Sequence of chain 13.G:
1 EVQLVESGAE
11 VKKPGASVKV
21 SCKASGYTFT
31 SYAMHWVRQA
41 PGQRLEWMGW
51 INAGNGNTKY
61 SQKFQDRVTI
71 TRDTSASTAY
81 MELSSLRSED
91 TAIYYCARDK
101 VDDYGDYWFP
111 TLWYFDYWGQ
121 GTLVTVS

Sequence of chain 13.E:
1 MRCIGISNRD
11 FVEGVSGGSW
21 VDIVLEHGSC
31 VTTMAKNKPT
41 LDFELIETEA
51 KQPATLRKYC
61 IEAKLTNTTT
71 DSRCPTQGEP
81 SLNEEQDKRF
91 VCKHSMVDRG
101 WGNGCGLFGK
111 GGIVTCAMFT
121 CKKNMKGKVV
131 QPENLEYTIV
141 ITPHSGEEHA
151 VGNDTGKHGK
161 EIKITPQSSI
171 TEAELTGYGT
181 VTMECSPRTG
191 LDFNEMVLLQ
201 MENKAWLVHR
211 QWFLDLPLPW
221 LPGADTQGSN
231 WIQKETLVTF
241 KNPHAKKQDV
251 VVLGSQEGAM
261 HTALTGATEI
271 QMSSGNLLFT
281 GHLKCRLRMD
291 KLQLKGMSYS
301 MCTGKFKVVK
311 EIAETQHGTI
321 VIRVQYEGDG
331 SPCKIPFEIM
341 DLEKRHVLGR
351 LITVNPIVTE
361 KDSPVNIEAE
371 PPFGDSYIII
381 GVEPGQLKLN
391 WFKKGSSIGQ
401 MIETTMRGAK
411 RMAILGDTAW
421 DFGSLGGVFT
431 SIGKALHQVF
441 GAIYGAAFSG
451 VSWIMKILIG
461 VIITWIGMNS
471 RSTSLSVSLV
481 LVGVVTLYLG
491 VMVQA

Binding-site contacts:
Ligand atom O3 contacts residue ASP66 of chain 13.G at 3.8 Å.
Ligand atom O3 contacts residue ASN67 of chain 13.E at 4.4 Å.
Ligand atom O5 contacts residue ASN67 of chain 13.E at 2.4 Å (h-bond).
Ligand atom O4 contacts residue ASP66 of chain 13.G at 4.2 Å.
Ligand atom O7 contacts residue MET118 of chain 13.E at 3.9 Å.
Ligand atom C5 contacts residue TYR60 of chain 13.G at 4.2 Å (hydrophobic).
Ligand atom O3 contacts residue GLN65 of chain 13.G at 3.2 Å.
Ligand atom C4 contacts residue ASP66 of chain 13.G at 3.8 Å.
Ligand atom C7 contacts residue ASN67 of chain 13.E at 3.6 Å.
Ligand atom C3 contacts residue GLN65 of chain 13.G at 4.1 Å.
Ligand atom C5 contacts residue ASN67 of chain 13.E at 3.6 Å.
Ligand atom C1 contacts residue ASN67 of chain 13.E at 1.4 Å.
Ligand atom C6 contacts residue ASP66 of chain 13.G at 4.2 Å.
Ligand atom C2 contacts residue GLN65 of chain 13.G at 3.4 Å.
Ligand atom C2 contacts residue ASN67 of chain 13.E at 2.5 Å.
Ligand atom C6 contacts residue GLN65 of chain 13.G at 4.1 Å.
Ligand atom O5 contacts residue GLN65 of chain 13.G at 3.9 Å.
Ligand atom O5 contacts residue TYR60 of chain 13.G at 3.5 Å.
Ligand atom C8 contacts residue ASN67 of chain 13.E at 3.6 Å.
Ligand atom O7 contacts residue ARG89 of chain 13.E at 4.0 Å.
Ligand atom N2 contacts residue ASN67 of chain 13.E at 3.1 Å (h-bond).
Ligand atom N2 contacts residue GLN65 of chain 13.G at 4.4 Å.
Ligand atom C8 contacts residue GLN65 of chain 13.G at 3.5 Å.
Ligand atom O7 contacts residue ASN67 of chain 13.E at 4.1 Å.
Ligand atom C1 contacts residue GLN65 of chain 13.G at 3.7 Å.
Ligand atom O6 contacts residue ASP66 of chain 13.G at 2.8 Å (salt-bridge).
Ligand atom C6 contacts residue TYR60 of chain 13.G at 3.8 Å (hydrophobic).
Ligand atom O6 contacts residue GLN65 of chain 13.G at 4.2 Å.
Ligand atom C3 contacts residue ASP66 of chain 13.G at 4.3 Å.
Ligand atom C4 contacts residue ASN67 of chain 13.E at 4.2 Å.
Ligand atom C3 contacts residue ASN67 of chain 13.E at 3.8 Å.

This protein binds this small molecule.
Small molecule (SMILES): CC(=O)N[C@@H]1[C@@H](O)[C@H](O)[C@@H](CO)O[C@H]1O